Sequence of chain 39.C:
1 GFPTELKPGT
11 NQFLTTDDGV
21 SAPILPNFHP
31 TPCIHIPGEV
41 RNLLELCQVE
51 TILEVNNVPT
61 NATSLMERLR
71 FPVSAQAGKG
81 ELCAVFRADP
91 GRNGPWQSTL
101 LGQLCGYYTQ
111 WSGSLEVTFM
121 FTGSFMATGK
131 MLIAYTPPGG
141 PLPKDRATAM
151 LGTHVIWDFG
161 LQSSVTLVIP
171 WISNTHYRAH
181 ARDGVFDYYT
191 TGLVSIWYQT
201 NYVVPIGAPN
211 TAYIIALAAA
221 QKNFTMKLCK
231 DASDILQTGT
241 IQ

Sequence of chain 38.C:
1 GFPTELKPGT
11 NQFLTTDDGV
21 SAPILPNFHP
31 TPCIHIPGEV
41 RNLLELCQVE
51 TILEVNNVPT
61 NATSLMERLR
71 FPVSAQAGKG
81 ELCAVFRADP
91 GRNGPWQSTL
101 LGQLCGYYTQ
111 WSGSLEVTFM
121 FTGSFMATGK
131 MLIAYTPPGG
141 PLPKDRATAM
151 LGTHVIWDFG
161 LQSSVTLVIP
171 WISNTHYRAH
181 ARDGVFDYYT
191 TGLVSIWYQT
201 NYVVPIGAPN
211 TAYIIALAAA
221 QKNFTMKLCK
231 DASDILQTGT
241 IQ

Binding-site contacts:
Ligand atom CAH contacts residue THR114 of chain 38.A at 3.8 Å.
Ligand atom CAI contacts residue PHE135 of chain 38.A at 3.7 Å (hydrophobic).
Ligand atom CAS contacts residue TRP203 of chain 38.A at 3.4 Å (hydrophobic).
Ligand atom CAD contacts residue PHE137 of chain 38.A at 3.8 Å (hydrophobic).
Ligand atom NBD contacts residue TRP203 of chain 38.A at 3.2 Å.
Ligand atom CAS contacts residue TYR201 of chain 38.A at 3.6 Å (hydrophobic).
Ligand atom CBA contacts residue ASN228 of chain 38.A at 3.7 Å.
Ligand atom CAG contacts residue ASN228 of chain 38.A at 3.2 Å.
Ligand atom OAC contacts residue TRP203 of chain 38.A at 3.9 Å.
Ligand atom CAL contacts residue PHE155 of chain 38.A at 3.7 Å (hydrophobic).
Ligand atom CAE contacts residue ASN228 of chain 38.A at 3.4 Å.
Ligand atom CAA contacts residue SER178 of chain 38.A at 3.5 Å.
Ligand atom CAO contacts residue ILE111 of chain 38.A at 3.8 Å (hydrophobic).
Ligand atom OAC contacts residue ASP112 of chain 38.A at 3.7 Å.
Ligand atom CBA contacts residue TRP203 of chain 38.A at 3.5 Å (hydrophobic).
Ligand atom CAN contacts residue ILE111 of chain 38.A at 3.6 Å (hydrophobic).
Ligand atom CAG contacts residue GLN202 of chain 38.A at 3.4 Å.
Ligand atom CAR contacts residue TYR201 of chain 38.A at 3.4 Å (hydrophobic).
Ligand atom OAC contacts residue ILE113 of chain 38.A at 3.3 Å (h-bond).
Ligand atom NBD contacts residue ASN228 of chain 38.A at 3.9 Å.
Ligand atom NBC contacts residue TRP203 of chain 38.A at 3.8 Å.
Ligand atom CAK contacts residue PHE135 of chain 38.A at 3.7 Å (hydrophobic).
Ligand atom CAJ contacts residue PHE155 of chain 38.A at 3.7 Å (hydrophobic).
Ligand atom CAG contacts residue TRP203 of chain 38.A at 3.7 Å (hydrophobic).
Ligand atom CAM contacts residue PHE155 of chain 38.A at 3.8 Å (hydrophobic).
Ligand atom CAA contacts residue VAL179 of chain 38.A at 3.4 Å (hydrophobic).
Ligand atom CAI contacts residue VAL192 of chain 38.A at 3.8 Å (hydrophobic).
Ligand atom CAF contacts residue THR114 of chain 38.A at 3.6 Å.
Ligand atom CAE contacts residue GLN202 of chain 38.A at 3.4 Å.
Ligand atom CAN contacts residue PHE135 of chain 38.A at 3.7 Å (hydrophobic).
Ligand atom CAA contacts residue TYR153 of chain 38.A at 3.9 Å (hydrophobic).
Ligand atom NAT contacts residue PHE155 of chain 38.A at 3.9 Å.
Ligand atom CAH contacts residue ASP112 of chain 38.A at 3.4 Å.
Ligand atom OAW contacts residue MET195 of chain 38.A at 3.2 Å.
Ligand atom CAS contacts residue ASN228 of chain 38.A at 3.8 Å.
Ligand atom CAJ contacts residue ILE24 of chain 38.C at 3.9 Å (hydrophobic).
Ligand atom CAX contacts residue TRP203 of chain 38.A at 3.5 Å (hydrophobic).
Ligand atom CAA contacts residue PRO177 of chain 38.A at 3.2 Å (hydrophobic).
Ligand atom CAM contacts residue PRO177 of chain 38.A at 3.7 Å (hydrophobic).
Ligand atom CAF contacts residue ASP112 of chain 38.A at 3.6 Å.

Sequence of chain 38.A:
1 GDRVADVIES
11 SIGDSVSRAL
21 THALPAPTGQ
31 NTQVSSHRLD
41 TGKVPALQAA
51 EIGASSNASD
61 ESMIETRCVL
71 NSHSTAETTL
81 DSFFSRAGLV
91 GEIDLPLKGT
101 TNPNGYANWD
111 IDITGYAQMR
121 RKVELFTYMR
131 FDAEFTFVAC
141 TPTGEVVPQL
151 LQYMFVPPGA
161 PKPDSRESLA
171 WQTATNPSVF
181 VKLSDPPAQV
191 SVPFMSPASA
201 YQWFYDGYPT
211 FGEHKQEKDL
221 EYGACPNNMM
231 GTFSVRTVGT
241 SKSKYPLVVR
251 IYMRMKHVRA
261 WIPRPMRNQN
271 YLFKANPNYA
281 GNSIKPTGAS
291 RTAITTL

The protein below binds the small molecule below.
Small molecule (SMILES): CCO/N=C/c1ccc(OCC[C@@H](C)CCN2CCN(c3ccncc3)C2=O)cc1